Sequence of chain 1.Z:
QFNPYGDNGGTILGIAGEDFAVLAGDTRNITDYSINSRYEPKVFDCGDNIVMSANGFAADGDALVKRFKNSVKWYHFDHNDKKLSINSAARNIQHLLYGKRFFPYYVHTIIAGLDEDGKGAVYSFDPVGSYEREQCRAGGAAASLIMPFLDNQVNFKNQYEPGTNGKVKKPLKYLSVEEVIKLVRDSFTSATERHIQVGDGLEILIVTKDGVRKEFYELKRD

Binding-site contacts:
Ligand atom CE2 contacts residue SER20 of chain 1.H at 3.5 Å.
Ligand atom CD1 contacts residue SER20 of chain 1.H at 3.8 Å.
Ligand atom CD1 contacts residue CYS129 of chain 1.I at 3.8 Å (hydrophobic).
Ligand atom CA contacts residue THR21 of chain 1.H at 3.5 Å.
Ligand atom CA contacts residue GLY47 of chain 1.H at 3.3 Å.
Ligand atom C contacts residue GLY47 of chain 1.H at 3.6 Å.
Ligand atom O contacts residue ALA49 of chain 1.H at 3.1 Å (h-bond).
Ligand atom C3 contacts residue THR1 of chain 1.H at 2.5 Å.
Ligand atom O contacts residue THR1 of chain 1.H at 3.4 Å (h-bond).
Ligand atom O contacts residue SER20 of chain 1.H at 3.4 Å (h-bond).
Ligand atom C contacts residue LYS33 of chain 1.H at 3.8 Å.
Ligand atom O contacts residue GLY47 of chain 1.H at 3.1 Å (h-bond).
Ligand atom CB contacts residue GLY47 of chain 1.H at 3.8 Å.
Ligand atom CB contacts residue THR1 of chain 1.H at 2.7 Å.
Ligand atom C contacts residue ASP125 of chain 1.I at 3.7 Å.
Ligand atom C1 contacts residue THR1 of chain 1.H at 2.5 Å.
Ligand atom CE1 contacts residue THR52 of chain 1.H at 3.7 Å.
Ligand atom CH3 contacts residue ASP125 of chain 1.I at 3.3 Å.
Ligand atom O contacts residue THR21 of chain 1.H at 3.5 Å (h-bond).
Ligand atom C3 contacts residue ARG19 of chain 1.H at 3.6 Å.
Ligand atom CB contacts residue SER20 of chain 1.H at 3.8 Å.
Ligand atom CE2 contacts residue CYS31 of chain 1.H at 3.4 Å (hydrophobic).
Ligand atom CD2 contacts residue GLN22 of chain 1.H at 3.5 Å.
Ligand atom C2 contacts residue THR1 of chain 1.H at 1.5 Å.
Ligand atom N contacts residue GLY47 of chain 1.H at 3.0 Å (h-bond).
Ligand atom O contacts residue THR21 of chain 1.H at 3.3 Å (h-bond).
Ligand atom CD1 contacts residue GLY45 of chain 1.H at 3.5 Å.
Ligand atom N contacts residue THR21 of chain 1.H at 3.1 Å (h-bond).
Ligand atom CG contacts residue THR1 of chain 1.H at 3.7 Å.
Ligand atom N contacts residue THR1 of chain 1.H at 3.6 Å.
Ligand atom CD2 contacts residue SER20 of chain 1.H at 3.7 Å.
Ligand atom CA contacts residue THR1 of chain 1.H at 2.3 Å.
Ligand atom O contacts residue THR1 of chain 1.H at 2.4 Å (h-bond).
Ligand atom N contacts residue ASP125 of chain 1.I at 3.2 Å (salt-bridge).
Ligand atom CZ contacts residue ALA49 of chain 1.H at 3.8 Å (hydrophobic).
Ligand atom C contacts residue THR1 of chain 1.H at 1.4 Å.
Ligand atom CE2 contacts residue ALA49 of chain 1.H at 3.8 Å (hydrophobic).
Ligand atom CG contacts residue ASP125 of chain 1.I at 3.7 Å.
Ligand atom O contacts residue ALA46 of chain 1.H at 3.7 Å.
Ligand atom C3 contacts residue GLY168 of chain 1.H at 3.1 Å.

A protein and the small-molecule ligand that binds it are described below.
Small molecule (SMILES): CC(=O)N[C@@H](CC(C)C)C(=O)N[C@@H](C)C(=O)N[C@@H](Cc1ccccc1)[C@@H](O)[C@H](C)CO

Sequence of chain 1.I:
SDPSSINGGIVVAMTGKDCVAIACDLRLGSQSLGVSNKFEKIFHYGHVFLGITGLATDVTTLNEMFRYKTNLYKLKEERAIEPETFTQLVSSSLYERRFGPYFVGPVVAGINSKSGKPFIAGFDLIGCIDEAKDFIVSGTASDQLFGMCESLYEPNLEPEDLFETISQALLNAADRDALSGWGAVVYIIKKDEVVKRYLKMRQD

Sequence of chain 1.H:
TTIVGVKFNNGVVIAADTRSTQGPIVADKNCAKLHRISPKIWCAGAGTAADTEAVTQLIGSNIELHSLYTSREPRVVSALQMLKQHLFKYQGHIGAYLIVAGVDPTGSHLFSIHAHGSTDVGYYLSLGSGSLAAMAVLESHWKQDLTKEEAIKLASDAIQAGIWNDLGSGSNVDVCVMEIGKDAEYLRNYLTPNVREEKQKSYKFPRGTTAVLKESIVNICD